This protein binds this small molecule.
Small molecule (SMILES): Cc1nc2c(c(CO)nn2[C@@H](C)c2ccc(C(F)(F)F)cc2)c(=O)[nH]1

Binding-site contacts:
Ligand atom C2 contacts residue ILE280 of chain 1.A at 3.6 Å (hydrophobic).
Ligand atom C1 contacts residue PHE316 of chain 1.A at 3.5 Å (hydrophobic).
Ligand atom C9 contacts residue EDO1 of chain 1.G at 3.7 Å.
Ligand atom C10 contacts residue THR222 of chain 1.A at 3.8 Å.
Ligand atom N3 contacts residue PHE316 of chain 1.A at 3.5 Å.
Ligand atom C15 contacts residue PHE316 of chain 1.A at 3.9 Å (hydrophobic).
Ligand atom C5 contacts residue LEU263 of chain 1.A at 3.8 Å (hydrophobic).
Ligand atom F contacts residue LEU263 of chain 1.A at 3.7 Å.
Ligand atom F2 contacts residue ASP223 of chain 1.A at 3.7 Å.
Ligand atom N2 contacts residue GLN313 of chain 1.A at 2.9 Å (h-bond).
Ligand atom C15 contacts residue TYR281 of chain 1.A at 3.6 Å (hydrophobic).
Ligand atom F2 contacts residue LEU224 of chain 1.A at 3.4 Å.
Ligand atom C13 contacts residue GLN313 of chain 1.A at 3.7 Å.
Ligand atom C15 contacts residue GLN313 of chain 1.A at 3.8 Å.
Ligand atom C1 contacts residue ILE280 of chain 1.A at 3.7 Å (hydrophobic).
Ligand atom F1 contacts residue ASP262 of chain 1.A at 3.5 Å.
Ligand atom C8 contacts residue ASP262 of chain 1.A at 3.5 Å.
Ligand atom C7 contacts residue LEU263 of chain 1.A at 3.9 Å (hydrophobic).
Ligand atom O1 contacts residue PHE316 of chain 1.A at 3.7 Å.
Ligand atom C13 contacts residue PHE316 of chain 1.A at 3.5 Å (hydrophobic).
Ligand atom F1 contacts residue THR222 of chain 1.A at 3.6 Å.
Ligand atom F contacts residue THR259 of chain 1.A at 3.8 Å.
Ligand atom C12 contacts residue GLN266 of chain 1.A at 3.6 Å.
Ligand atom C14 contacts residue PHE316 of chain 1.A at 3.6 Å (hydrophobic).
Ligand atom O1 contacts residue GLN266 of chain 1.A at 3.2 Å (h-bond).
Ligand atom C11 contacts residue HIS110 of chain 1.A at 3.8 Å.
Ligand atom N contacts residue LEU263 of chain 1.A at 3.7 Å.
Ligand atom C15 contacts residue MET301 of chain 1.A at 3.8 Å (hydrophobic).
Ligand atom C contacts residue PHE316 of chain 1.A at 3.6 Å (hydrophobic).
Ligand atom N2 contacts residue PHE316 of chain 1.A at 3.6 Å.
Ligand atom C8 contacts residue THR222 of chain 1.A at 3.8 Å.
Ligand atom N contacts residue ILE280 of chain 1.A at 3.7 Å.
Ligand atom O contacts residue GLN266 of chain 1.A at 2.9 Å (h-bond).
Ligand atom F2 contacts residue THR222 of chain 1.A at 3.2 Å.
Ligand atom C6 contacts residue LEU263 of chain 1.A at 3.8 Å (hydrophobic).
Ligand atom F1 contacts residue THR259 of chain 1.A at 3.4 Å.
Ligand atom O1 contacts residue GLN313 of chain 1.A at 2.9 Å (h-bond).
Ligand atom C14 contacts residue GLN313 of chain 1.A at 3.8 Å.
Ligand atom O contacts residue LEU263 of chain 1.A at 3.8 Å.
Ligand atom C12 contacts residue TYR109 of chain 1.A at 3.5 Å (hydrophobic).

Sequence of chain 1.A:
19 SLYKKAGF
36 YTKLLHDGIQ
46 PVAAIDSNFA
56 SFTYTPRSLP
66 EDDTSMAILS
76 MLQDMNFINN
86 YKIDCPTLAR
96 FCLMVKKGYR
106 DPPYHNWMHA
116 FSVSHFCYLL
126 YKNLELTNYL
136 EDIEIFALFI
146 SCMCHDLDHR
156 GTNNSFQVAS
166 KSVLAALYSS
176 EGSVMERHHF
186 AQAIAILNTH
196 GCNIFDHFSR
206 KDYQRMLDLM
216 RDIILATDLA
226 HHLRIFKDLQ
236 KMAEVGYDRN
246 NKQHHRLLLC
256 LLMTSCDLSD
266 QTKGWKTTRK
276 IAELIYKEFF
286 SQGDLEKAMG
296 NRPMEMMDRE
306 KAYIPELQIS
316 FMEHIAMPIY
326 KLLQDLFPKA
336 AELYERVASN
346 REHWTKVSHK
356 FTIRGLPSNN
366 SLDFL